Binding-site contacts:
Ligand atom C58 contacts residue GLY168 of chain 1.H at 3.0 Å.
Ligand atom C47 contacts residue THR1 of chain 1.H at 1.4 Å.
Ligand atom O60 contacts residue SER129 of chain 1.H at 3.8 Å.
Ligand atom O48 contacts residue THR1 of chain 1.H at 2.3 Å (h-bond).
Ligand atom C11 contacts residue ASP125 of chain 1.I at 3.8 Å.
Ligand atom C39 contacts residue GLY47 of chain 1.H at 3.5 Å.
Ligand atom C27 contacts residue THR21 of chain 1.H at 3.6 Å.
Ligand atom C58 contacts residue THR1 of chain 1.H at 2.5 Å.
Ligand atom O48 contacts residue GLY47 of chain 1.H at 3.1 Å (h-bond).
Ligand atom N22 contacts residue ASP125 of chain 1.I at 3.3 Å (salt-bridge).
Ligand atom C45 contacts residue THR52 of chain 1.H at 3.7 Å.
Ligand atom C51 contacts residue THR1 of chain 1.H at 1.5 Å.
Ligand atom C59 contacts residue THR1 of chain 1.H at 2.5 Å.
Ligand atom C5 contacts residue GLN22 of chain 1.H at 3.7 Å.
Ligand atom O40 contacts residue THR21 of chain 1.H at 3.2 Å (h-bond).
Ligand atom C28 contacts residue THR21 of chain 1.H at 3.7 Å.
Ligand atom N30 contacts residue THR21 of chain 1.H at 3.0 Å (h-bond).
Ligand atom C59 contacts residue MES1 of chain 1.FA at 3.7 Å.
Ligand atom C35 contacts residue THR48 of chain 1.H at 3.6 Å.
Ligand atom O60 contacts residue THR1 of chain 1.H at 2.8 Å (h-bond).
Ligand atom O9 contacts residue ASP125 of chain 1.I at 3.6 Å.
Ligand atom N41 contacts residue GLY47 of chain 1.H at 3.0 Å (h-bond).
Ligand atom C45 contacts residue ALA49 of chain 1.H at 3.5 Å (hydrophobic).
Ligand atom C58 contacts residue ARG19 of chain 1.H at 3.7 Å.
Ligand atom C31 contacts residue GLY47 of chain 1.H at 3.3 Å.
Ligand atom O21 contacts residue GLN22 of chain 1.H at 3.6 Å.
Ligand atom C27 contacts residue ALA27 of chain 1.H at 3.6 Å (hydrophobic).
Ligand atom C19 contacts residue THR48 of chain 1.H at 3.7 Å.
Ligand atom O40 contacts residue SER20 of chain 1.H at 3.6 Å.
Ligand atom C26 contacts residue CYS129 of chain 1.I at 3.7 Å (hydrophobic).
Ligand atom O48 contacts residue MES1 of chain 1.FA at 2.9 Å (h-bond).
Ligand atom C34 contacts residue GLY47 of chain 1.H at 3.5 Å.
Ligand atom O60 contacts residue MES1 of chain 1.FA at 2.4 Å (h-bond).
Ligand atom C43 contacts residue THR1 of chain 1.H at 2.7 Å.
Ligand atom C43 contacts residue GLY47 of chain 1.H at 3.6 Å.
Ligand atom C42 contacts residue THR1 of chain 1.H at 2.3 Å.
Ligand atom N41 contacts residue THR1 of chain 1.H at 3.6 Å.
Ligand atom C44 contacts residue THR1 of chain 1.H at 3.7 Å.
Ligand atom O29 contacts residue ALA49 of chain 1.H at 3.1 Å (h-bond).
Ligand atom C23 contacts residue THR21 of chain 1.H at 3.3 Å.

Sequence of chain 1.I:
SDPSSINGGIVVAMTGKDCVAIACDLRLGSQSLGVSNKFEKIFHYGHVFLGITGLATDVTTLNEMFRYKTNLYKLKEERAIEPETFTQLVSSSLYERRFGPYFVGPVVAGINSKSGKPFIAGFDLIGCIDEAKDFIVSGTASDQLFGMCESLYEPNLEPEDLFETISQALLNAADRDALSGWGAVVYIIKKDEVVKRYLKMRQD

This small molecule binds to this protein.
Small molecule (SMILES): CC(C)C[C@H](NC(=O)[C@H](CCc1ccccc1)NC(=O)CN1CCOCC1)C(=O)N[C@@H](Cc1ccccc1)C(=O)N[C@@H](CC(C)C)[C@@H](O)[C@H](C)CO

Sequence of chain 1.H:
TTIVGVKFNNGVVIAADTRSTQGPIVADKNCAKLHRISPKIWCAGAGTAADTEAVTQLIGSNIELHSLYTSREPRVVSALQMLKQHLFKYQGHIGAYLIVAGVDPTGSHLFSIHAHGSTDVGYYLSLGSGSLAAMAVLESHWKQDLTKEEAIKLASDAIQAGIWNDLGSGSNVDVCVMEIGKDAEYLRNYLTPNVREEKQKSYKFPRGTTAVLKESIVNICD